This protein binds this small molecule.
Small molecule (SMILES): CC(=O)N[C@H]1[C@H](O[C@H]2[C@H](O)[C@@H](NC(C)=O)CO[C@@H]2CO)O[C@H](CO)[C@@H](O[C@@H]2O[C@H](CO)[C@@H](O)[C@H](O)[C@@H]2O)[C@@H]1O

Sequence of chain 1.A:
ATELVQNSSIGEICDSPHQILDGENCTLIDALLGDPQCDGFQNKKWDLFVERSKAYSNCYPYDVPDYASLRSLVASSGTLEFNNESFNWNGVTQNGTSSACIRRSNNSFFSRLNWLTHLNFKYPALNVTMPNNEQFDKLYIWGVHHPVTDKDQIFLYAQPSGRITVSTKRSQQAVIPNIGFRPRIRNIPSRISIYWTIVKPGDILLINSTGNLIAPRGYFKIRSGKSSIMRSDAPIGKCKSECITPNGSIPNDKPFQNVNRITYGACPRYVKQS

Binding-site contacts:
Ligand atom O7 contacts residue ASN97 of chain 1.A at 3.1 Å (h-bond).
Ligand atom C4 contacts residue ASN97 of chain 1.A at 4.2 Å.
Ligand atom C8 contacts residue GLN96 of chain 1.A at 3.2 Å.
Ligand atom O5 contacts residue ASN97 of chain 1.A at 2.4 Å (h-bond).
Ligand atom N2 contacts residue ASN97 of chain 1.A at 2.9 Å (h-bond).
Ligand atom C8 contacts residue ASN97 of chain 1.A at 4.4 Å.
Ligand atom C5 contacts residue ASN97 of chain 1.A at 3.7 Å.
Ligand atom N2 contacts residue GLN96 of chain 1.A at 3.9 Å.
Ligand atom C7 contacts residue GLN96 of chain 1.A at 4.0 Å.
Ligand atom O5 contacts residue ARG219 of chain 1.A at 4.3 Å.
Ligand atom C1 contacts residue ASN97 of chain 1.A at 1.4 Å.
Ligand atom C3 contacts residue ASN97 of chain 1.A at 3.8 Å.
Ligand atom C7 contacts residue ASN97 of chain 1.A at 3.2 Å.
Ligand atom C2 contacts residue ASN97 of chain 1.A at 2.5 Å.
Ligand atom C1 contacts residue ARG219 of chain 1.A at 3.9 Å.